Binding-site contacts:
Ligand atom C6C contacts residue LEU99 of chain 38.A at 3.6 Å (hydrophobic).
Ligand atom O1B contacts residue LEU99 of chain 38.A at 3.1 Å.
Ligand atom C1B contacts residue LEU99 of chain 38.A at 3.9 Å (hydrophobic).
Ligand atom C7C contacts residue LEU99 of chain 38.A at 3.5 Å (hydrophobic).
Ligand atom O1A contacts residue ALA149 of chain 38.A at 3.7 Å.
Ligand atom C4 contacts residue TYR197 of chain 38.A at 3.6 Å (hydrophobic).
Ligand atom O1B contacts residue TRP97 of chain 38.A at 3.6 Å.
Ligand atom C4B contacts residue LEU226 of chain 38.A at 3.9 Å (hydrophobic).
Ligand atom C5A contacts residue VAL175 of chain 38.A at 3.9 Å (hydrophobic).
Ligand atom C2B contacts residue ILE123 of chain 38.A at 3.5 Å (hydrophobic).
Ligand atom C5 contacts residue TYR197 of chain 38.A at 3.8 Å (hydrophobic).
Ligand atom C6C contacts residue TRP97 of chain 38.A at 3.9 Å (hydrophobic).
Ligand atom O1 contacts residue TYR197 of chain 38.A at 3.9 Å.
Ligand atom C6B contacts residue ILE188 of chain 38.A at 3.7 Å (hydrophobic).
Ligand atom C4A contacts residue TYR151 of chain 38.A at 3.8 Å (hydrophobic).
Ligand atom C6C contacts residue ILE123 of chain 38.A at 3.6 Å (hydrophobic).
Ligand atom C3B contacts residue LEU226 of chain 38.A at 3.5 Å (hydrophobic).
Ligand atom O1A contacts residue LEU226 of chain 38.A at 3.8 Å.
Ligand atom C4A contacts residue LEU186 of chain 38.A at 3.9 Å (hydrophobic).
Ligand atom C5A contacts residue LEU186 of chain 38.A at 3.6 Å (hydrophobic).
Ligand atom C4C contacts residue THR121 of chain 38.A at 3.7 Å.
Ligand atom C31 contacts residue TYR197 of chain 38.A at 3.7 Å (hydrophobic).
Ligand atom C5C contacts residue THR101 of chain 38.A at 3.7 Å.
Ligand atom C3B contacts residue ILE123 of chain 38.A at 3.9 Å (hydrophobic).
Ligand atom C5A contacts residue ALA149 of chain 38.A at 3.2 Å (hydrophobic).
Ligand atom C4A contacts residue PRO173 of chain 38.A at 3.3 Å (hydrophobic).
Ligand atom C7C contacts residue ILE123 of chain 38.A at 3.5 Å (hydrophobic).
Ligand atom N3A contacts residue TYR151 of chain 38.A at 3.3 Å.
Ligand atom C5A contacts residue PRO173 of chain 38.A at 3.5 Å (hydrophobic).
Ligand atom C1C contacts residue TYR197 of chain 38.A at 3.7 Å (hydrophobic).
Ligand atom C2B contacts residue LEU226 of chain 38.A at 3.6 Å (hydrophobic).
Ligand atom C31 contacts residue ASN199 of chain 38.A at 3.4 Å.
Ligand atom C5B contacts residue ILE188 of chain 38.A at 3.6 Å (hydrophobic).
Ligand atom O1A contacts residue LEU186 of chain 38.A at 3.7 Å.
Ligand atom C2C contacts residue THR101 of chain 38.A at 3.8 Å.
Ligand atom C5C contacts residue LEU99 of chain 38.A at 3.6 Å (hydrophobic).
Ligand atom N2 contacts residue ASN221 of chain 38.A at 3.9 Å.
Ligand atom C3 contacts residue TYR197 of chain 38.A at 3.7 Å (hydrophobic).
Ligand atom C2A contacts residue LEU186 of chain 38.A at 3.7 Å (hydrophobic).
Ligand atom O1 contacts residue MET223 of chain 38.A at 3.6 Å (h-bond).

This small molecule binds to this protein.
Small molecule (SMILES): Cc1cc(CCCCCCCOc2ccc(C3=NCCO3)cc2)on1

Sequence of chain 38.A:
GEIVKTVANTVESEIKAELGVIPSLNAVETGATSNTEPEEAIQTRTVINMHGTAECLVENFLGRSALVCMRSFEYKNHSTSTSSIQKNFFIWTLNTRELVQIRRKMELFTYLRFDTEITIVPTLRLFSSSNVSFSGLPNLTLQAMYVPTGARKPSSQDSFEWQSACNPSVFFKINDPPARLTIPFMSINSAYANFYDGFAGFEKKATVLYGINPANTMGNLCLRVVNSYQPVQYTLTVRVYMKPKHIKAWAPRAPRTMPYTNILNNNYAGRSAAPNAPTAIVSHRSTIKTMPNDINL

Sequence of chain 38.C:
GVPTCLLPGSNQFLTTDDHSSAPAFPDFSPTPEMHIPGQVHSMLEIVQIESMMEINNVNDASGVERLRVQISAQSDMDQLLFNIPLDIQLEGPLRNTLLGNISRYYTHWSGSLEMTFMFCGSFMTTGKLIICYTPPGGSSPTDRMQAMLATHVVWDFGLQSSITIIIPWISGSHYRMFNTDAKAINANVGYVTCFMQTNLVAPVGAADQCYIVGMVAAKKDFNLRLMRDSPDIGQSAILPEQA